A protein and the small-molecule ligand that binds it are described below.
Small molecule (SMILES): CC1=Cc2cc3[nH]c(cc4nc(cc5[nH]c(cc1n2)cc5C)C(C)=C4CCC(=O)O)c(CCC(=O)O)c3C

Sequence of chain 1.A:
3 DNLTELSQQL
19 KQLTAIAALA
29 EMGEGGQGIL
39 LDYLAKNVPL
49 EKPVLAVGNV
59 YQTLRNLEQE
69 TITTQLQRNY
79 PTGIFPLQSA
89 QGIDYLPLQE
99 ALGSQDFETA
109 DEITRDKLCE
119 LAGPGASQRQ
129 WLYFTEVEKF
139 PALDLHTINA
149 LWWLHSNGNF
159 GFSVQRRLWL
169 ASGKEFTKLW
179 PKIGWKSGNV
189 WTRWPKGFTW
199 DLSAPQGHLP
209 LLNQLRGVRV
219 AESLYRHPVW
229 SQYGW

Binding-site contacts:
Ligand atom NB contacts residue ASN211 of chain 1.A at 3.1 Å (h-bond).
Ligand atom C1C contacts residue ASN211 of chain 1.A at 3.9 Å.
Ligand atom C4D contacts residue ASN211 of chain 1.A at 3.5 Å.
Ligand atom C4A contacts residue ASN211 of chain 1.A at 3.6 Å.
Ligand atom C3A contacts residue TRP192 of chain 1.A at 3.5 Å (hydrophobic).
Ligand atom C2A contacts residue TRP192 of chain 1.A at 3.5 Å (hydrophobic).
Ligand atom C3C contacts residue LEU213 of chain 1.A at 3.9 Å (hydrophobic).
Ligand atom CHC contacts residue TRP189 of chain 1.A at 3.5 Å (hydrophobic).
Ligand atom NB contacts residue GLN212 of chain 1.A at 3.8 Å.
Ligand atom C2D contacts residue LEU213 of chain 1.A at 3.8 Å (hydrophobic).
Ligand atom C3A contacts residue ASN211 of chain 1.A at 3.9 Å.
Ligand atom C2B contacts residue PHE196 of chain 1.A at 3.7 Å (hydrophobic).
Ligand atom O1A contacts residue ARG214 of chain 1.A at 3.8 Å.
Ligand atom C1B contacts residue ASN211 of chain 1.A at 3.5 Å.
Ligand atom C3B contacts residue GLN212 of chain 1.A at 3.9 Å.
Ligand atom CHB contacts residue ASN211 of chain 1.A at 3.7 Å.
Ligand atom O1A contacts residue ASN211 of chain 1.A at 2.8 Å (h-bond).
Ligand atom CMB contacts residue LEU210 of chain 1.A at 3.7 Å (hydrophobic).
Ligand atom C4B contacts residue ASN211 of chain 1.A at 3.8 Å.
Ligand atom CMA contacts residue TRP192 of chain 1.A at 3.4 Å (hydrophobic).
Ligand atom CMC contacts residue TRP189 of chain 1.A at 3.5 Å (hydrophobic).
Ligand atom NA contacts residue TRP192 of chain 1.A at 3.6 Å.
Ligand atom C1A contacts residue ASN211 of chain 1.A at 3.2 Å.
Ligand atom C1A contacts residue TRP192 of chain 1.A at 3.9 Å (hydrophobic).
Ligand atom ND contacts residue ASN211 of chain 1.A at 3.4 Å (h-bond).
Ligand atom CMB contacts residue PHE196 of chain 1.A at 3.5 Å (hydrophobic).
Ligand atom C4B contacts residue GLN212 of chain 1.A at 3.6 Å.
Ligand atom CAA contacts residue TRP192 of chain 1.A at 3.6 Å (hydrophobic).
Ligand atom CHC contacts residue GLN212 of chain 1.A at 3.8 Å.
Ligand atom C2A contacts residue ASN211 of chain 1.A at 3.8 Å.
Ligand atom C2B contacts residue LEU210 of chain 1.A at 3.9 Å (hydrophobic).
Ligand atom CMB contacts residue TRP183 of chain 1.A at 3.6 Å (hydrophobic).
Ligand atom CBA contacts residue ARG113 of chain 1.A at 3.7 Å.
Ligand atom C4A contacts residue TRP192 of chain 1.A at 3.7 Å (hydrophobic).
Ligand atom NC contacts residue ASN211 of chain 1.A at 3.4 Å (h-bond).
Ligand atom NA contacts residue ASN211 of chain 1.A at 3.2 Å.
Ligand atom CHD contacts residue LEU213 of chain 1.A at 3.7 Å (hydrophobic).
Ligand atom CGA contacts residue ASN211 of chain 1.A at 3.4 Å.
Ligand atom CHA contacts residue ASN211 of chain 1.A at 3.4 Å.
Ligand atom CMA contacts residue ARG113 of chain 1.A at 3.5 Å.